Binding-site contacts:
Ligand atom C1 contacts residue ASN91 of chain 1.B at 1.5 Å.
Ligand atom C2 contacts residue ASN91 of chain 1.B at 2.6 Å.
Ligand atom N2 contacts residue ASN91 of chain 1.B at 3.3 Å (h-bond).
Ligand atom C6 contacts residue ASN91 of chain 1.B at 4.2 Å.
Ligand atom C7 contacts residue ASN91 of chain 1.B at 4.2 Å.
Ligand atom C4 contacts residue ASN87 of chain 1.B at 4.5 Å.
Ligand atom O5 contacts residue ASN91 of chain 1.B at 2.4 Å (h-bond).
Ligand atom C4 contacts residue ASN91 of chain 1.B at 3.5 Å.
Ligand atom C5 contacts residue ASN91 of chain 1.B at 3.7 Å.
Ligand atom C8 contacts residue THR93 of chain 1.B at 4.2 Å.
Ligand atom C3 contacts residue ASN91 of chain 1.B at 3.8 Å.

This protein binds this small molecule.
Small molecule (SMILES): CC(=O)N[C@@H]1[C@@H](O)[C@H](O)[C@@H](CO)O[C@H]1O

Sequence of chain 1.B:
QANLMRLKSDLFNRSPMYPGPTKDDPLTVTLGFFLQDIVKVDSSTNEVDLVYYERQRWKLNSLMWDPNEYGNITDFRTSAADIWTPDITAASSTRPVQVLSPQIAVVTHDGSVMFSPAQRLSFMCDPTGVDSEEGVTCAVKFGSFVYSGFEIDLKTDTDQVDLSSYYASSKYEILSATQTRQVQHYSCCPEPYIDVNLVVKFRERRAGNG